Sequence of chain 1.A:
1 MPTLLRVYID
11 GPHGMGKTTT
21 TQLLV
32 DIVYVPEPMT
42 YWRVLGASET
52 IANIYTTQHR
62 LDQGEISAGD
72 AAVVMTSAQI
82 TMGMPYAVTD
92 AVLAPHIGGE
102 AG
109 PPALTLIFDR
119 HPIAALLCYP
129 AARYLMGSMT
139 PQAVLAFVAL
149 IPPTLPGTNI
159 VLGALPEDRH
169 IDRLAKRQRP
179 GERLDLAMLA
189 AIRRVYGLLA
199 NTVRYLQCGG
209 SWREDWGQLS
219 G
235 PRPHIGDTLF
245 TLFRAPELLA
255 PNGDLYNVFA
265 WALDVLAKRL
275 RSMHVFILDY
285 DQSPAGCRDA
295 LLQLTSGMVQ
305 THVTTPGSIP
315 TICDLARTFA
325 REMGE

Binding-site contacts:
Ligand atom S11 contacts residue ALA123 of chain 1.A at 3.4 Å (h-bond).
Ligand atom O4 contacts residue MET83 of chain 1.A at 3.6 Å.
Ligand atom C33 contacts residue TYR87 of chain 1.A at 3.5 Å (hydrophobic).
Ligand atom O3' contacts residue HIS13 of chain 1.A at 3.5 Å (h-bond).
Ligand atom C4 contacts residue TYR127 of chain 1.A at 3.6 Å (hydrophobic).
Ligand atom C2 contacts residue TYR127 of chain 1.A at 3.5 Å (hydrophobic).
Ligand atom BR contacts residue ALA122 of chain 1.A at 3.8 Å.
Ligand atom C4' contacts residue ARG177 of chain 1.A at 3.7 Å.
Ligand atom C2' contacts residue TYR56 of chain 1.A at 3.8 Å (hydrophobic).
Ligand atom O5' contacts residue ARG118 of chain 1.A at 3.8 Å.
Ligand atom N3 contacts residue GLN80 of chain 1.A at 3.2 Å (h-bond).
Ligand atom C44 contacts residue TRP43 of chain 1.A at 3.6 Å (hydrophobic).
Ligand atom O4 contacts residue GLN80 of chain 1.A at 2.7 Å (h-bond).
Ligand atom C4' contacts residue GLU180 of chain 1.A at 3.8 Å.
Ligand atom C33 contacts residue ARG118 of chain 1.A at 3.4 Å.
Ligand atom N3 contacts residue TYR127 of chain 1.A at 3.6 Å.
Ligand atom C5 contacts residue TYR127 of chain 1.A at 3.8 Å (hydrophobic).
Ligand atom C3' contacts residue HIS13 of chain 1.A at 3.6 Å.
Ligand atom O2 contacts residue ILE55 of chain 1.A at 3.2 Å.
Ligand atom C3' contacts residue GLU180 of chain 1.A at 3.4 Å.
Ligand atom C22 contacts residue TYR87 of chain 1.A at 3.7 Å (hydrophobic).
Ligand atom O4 contacts residue TYR127 of chain 1.A at 3.7 Å.
Ligand atom N1 contacts residue TYR127 of chain 1.A at 3.6 Å.
Ligand atom O3' contacts residue TYR56 of chain 1.A at 2.6 Å (h-bond).
Ligand atom BR contacts residue ALA123 of chain 1.A at 3.7 Å.
Ligand atom BR contacts residue TYR87 of chain 1.A at 3.4 Å.
Ligand atom O5' contacts residue GLU38 of chain 1.A at 3.6 Å.
Ligand atom C5 contacts residue MET83 of chain 1.A at 3.8 Å (hydrophobic).
Ligand atom C4' contacts residue ILE52 of chain 1.A at 3.6 Å (hydrophobic).
Ligand atom C3' contacts residue TYR56 of chain 1.A at 3.7 Å (hydrophobic).
Ligand atom C2' contacts residue TYR127 of chain 1.A at 3.2 Å (hydrophobic).
Ligand atom O3' contacts residue GLU180 of chain 1.A at 2.6 Å (salt-bridge).
Ligand atom C33 contacts residue TRP43 of chain 1.A at 3.7 Å (hydrophobic).
Ligand atom C4 contacts residue GLN80 of chain 1.A at 3.7 Å.
Ligand atom S11 contacts residue ALA122 of chain 1.A at 3.5 Å.
Ligand atom BR contacts residue HIS119 of chain 1.A at 2.9 Å.
Ligand atom C2' contacts residue HIS13 of chain 1.A at 3.6 Å.
Ligand atom C44 contacts residue ARG118 of chain 1.A at 3.8 Å.
Ligand atom C5' contacts residue ARG177 of chain 1.A at 3.7 Å.
Ligand atom O4' contacts residue ILE52 of chain 1.A at 3.7 Å.

This protein binds this small molecule.
Small molecule (SMILES): O=c1[nH]c(=O)n([C@H]2C[C@H](O)[C@@H](CO)O2)cc1-c1ccc(Br)s1